Sequence of chain 1.I:
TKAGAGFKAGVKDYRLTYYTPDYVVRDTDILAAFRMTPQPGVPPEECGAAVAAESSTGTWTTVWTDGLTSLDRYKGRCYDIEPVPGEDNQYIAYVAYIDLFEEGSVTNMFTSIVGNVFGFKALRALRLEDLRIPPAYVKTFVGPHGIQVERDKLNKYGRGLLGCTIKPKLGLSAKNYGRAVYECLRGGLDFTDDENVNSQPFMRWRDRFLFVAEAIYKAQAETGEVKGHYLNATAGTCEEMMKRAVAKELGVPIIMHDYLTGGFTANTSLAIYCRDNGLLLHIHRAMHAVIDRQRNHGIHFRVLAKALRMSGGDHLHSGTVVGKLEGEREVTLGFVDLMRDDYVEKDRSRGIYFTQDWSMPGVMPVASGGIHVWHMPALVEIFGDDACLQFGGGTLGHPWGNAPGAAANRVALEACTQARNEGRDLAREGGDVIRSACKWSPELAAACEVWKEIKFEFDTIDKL

A small-molecule ligand and the protein it binds are described below.
Small molecule (SMILES): O=C(O)[C@@](O)(COP(=O)(O)O)[C@H](O)[C@H](O)COP(=O)(O)O

Sequence of chain 1.D:
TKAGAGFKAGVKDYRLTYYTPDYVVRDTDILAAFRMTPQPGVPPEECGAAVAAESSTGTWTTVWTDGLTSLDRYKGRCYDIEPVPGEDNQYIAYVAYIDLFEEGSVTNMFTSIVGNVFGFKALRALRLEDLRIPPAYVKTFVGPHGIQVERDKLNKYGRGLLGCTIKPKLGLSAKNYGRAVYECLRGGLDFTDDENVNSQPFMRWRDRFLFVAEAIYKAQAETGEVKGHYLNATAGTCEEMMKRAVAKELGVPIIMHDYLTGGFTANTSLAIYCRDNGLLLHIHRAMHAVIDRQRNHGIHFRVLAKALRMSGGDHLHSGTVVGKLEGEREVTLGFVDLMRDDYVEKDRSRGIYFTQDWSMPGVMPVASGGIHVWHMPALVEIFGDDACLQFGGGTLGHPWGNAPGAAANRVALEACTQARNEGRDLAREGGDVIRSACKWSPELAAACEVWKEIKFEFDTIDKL

Binding-site contacts:
Ligand atom O2 contacts residue KCX201 of chain 1.D at 3.3 Å (h-bond).
Ligand atom O2 contacts residue LYS175 of chain 1.D at 2.9 Å (salt-bridge).
Ligand atom O7 contacts residue GLU204 of chain 1.D at 3.0 Å (salt-bridge).
Ligand atom O4 contacts residue SER379 of chain 1.D at 2.7 Å (h-bond).
Ligand atom C2 contacts residue MG1 of chain 1.GA at 3.0 Å.
Ligand atom O6P contacts residue ARG295 of chain 1.D at 2.8 Å (salt-bridge).
Ligand atom O7 contacts residue ASN123 of chain 1.I at 2.8 Å (h-bond).
Ligand atom C contacts residue MG1 of chain 1.GA at 2.9 Å.
Ligand atom O6 contacts residue LYS334 of chain 1.D at 2.9 Å (salt-bridge).
Ligand atom P1 contacts residue THR65 of chain 1.I at 3.3 Å.
Ligand atom O2P contacts residue LYS334 of chain 1.D at 2.8 Å (salt-bridge).
Ligand atom O7 contacts residue ASP203 of chain 1.D at 2.9 Å (salt-bridge).
Ligand atom O2 contacts residue MG1 of chain 1.GA at 2.4 Å.
Ligand atom O1 contacts residue LYS175 of chain 1.D at 3.1 Å (salt-bridge).
Ligand atom C3 contacts residue MG1 of chain 1.GA at 3.1 Å.
Ligand atom C contacts residue LYS175 of chain 1.D at 3.4 Å.
Ligand atom O3 contacts residue HIS294 of chain 1.D at 3.0 Å (h-bond).
Ligand atom O3 contacts residue MG1 of chain 1.GA at 2.2 Å.
Ligand atom O4 contacts residue GLY380 of chain 1.D at 3.4 Å (h-bond).
Ligand atom O2 contacts residue THR173 of chain 1.D at 2.9 Å (h-bond).
Ligand atom O1P contacts residue LYS175 of chain 1.D at 3.2 Å.
Ligand atom O5P contacts residue SER379 of chain 1.D at 3.3 Å (h-bond).
Ligand atom O4P contacts residue ARG295 of chain 1.D at 2.9 Å (salt-bridge).
Ligand atom C3 contacts residue KCX201 of chain 1.D at 3.2 Å.
Ligand atom O7 contacts residue LYS177 of chain 1.D at 2.7 Å (salt-bridge).
Ligand atom O2P contacts residue THR65 of chain 1.I at 3.3 Å (h-bond).
Ligand atom O6 contacts residue GLU60 of chain 1.I at 3.3 Å (salt-bridge).
Ligand atom O5P contacts residue HIS327 of chain 1.D at 2.9 Å (h-bond).
Ligand atom O1P contacts residue THR65 of chain 1.I at 2.5 Å (h-bond).
Ligand atom O2P contacts residue TRP66 of chain 1.I at 3.2 Å.
Ligand atom O2 contacts residue ASP203 of chain 1.D at 3.5 Å (salt-bridge).
Ligand atom O3 contacts residue GLU204 of chain 1.D at 2.8 Å (salt-bridge).
Ligand atom C contacts residue ASN123 of chain 1.I at 3.5 Å.
Ligand atom O3 contacts residue KCX201 of chain 1.D at 2.6 Å (h-bond).
Ligand atom O3P contacts residue GLY403 of chain 1.D at 2.7 Å (h-bond).
Ligand atom O2P contacts residue GLY381 of chain 1.D at 2.8 Å (h-bond).
Ligand atom O2P contacts residue GLY380 of chain 1.D at 3.3 Å.
Ligand atom O7 contacts residue MG1 of chain 1.GA at 2.0 Å.
Ligand atom O5 contacts residue LEU335 of chain 1.D at 3.5 Å.
Ligand atom O1P contacts residue GLY404 of chain 1.D at 2.9 Å (h-bond).